Sequence of chain 1.A:
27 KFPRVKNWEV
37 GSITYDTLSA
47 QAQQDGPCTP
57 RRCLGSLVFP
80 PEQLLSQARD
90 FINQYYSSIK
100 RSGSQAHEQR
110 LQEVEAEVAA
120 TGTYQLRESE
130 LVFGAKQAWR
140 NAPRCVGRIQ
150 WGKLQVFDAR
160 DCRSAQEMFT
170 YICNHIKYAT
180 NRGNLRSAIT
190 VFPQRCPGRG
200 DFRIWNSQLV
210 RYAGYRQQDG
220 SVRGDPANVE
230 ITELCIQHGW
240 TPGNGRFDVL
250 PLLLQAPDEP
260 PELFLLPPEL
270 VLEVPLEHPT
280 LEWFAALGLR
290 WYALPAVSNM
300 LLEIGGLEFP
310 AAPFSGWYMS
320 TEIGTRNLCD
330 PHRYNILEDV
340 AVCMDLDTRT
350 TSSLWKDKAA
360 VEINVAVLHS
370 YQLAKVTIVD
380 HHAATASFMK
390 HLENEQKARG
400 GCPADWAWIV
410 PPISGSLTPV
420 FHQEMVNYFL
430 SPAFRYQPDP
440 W

The protein below binds the small molecule below.
Small molecule (SMILES): Cc1cc(N)nc(C#CCN2CC(F)(F)C2)c1

Binding-site contacts:
Ligand atom C05 contacts residue VAL296 of chain 1.A at 3.6 Å (hydrophobic).
Ligand atom F15 contacts residue ARG210 of chain 1.A at 3.6 Å.
Ligand atom N02 contacts residue TYR317 of chain 1.A at 3.8 Å.
Ligand atom N02 contacts residue TRP316 of chain 1.A at 2.9 Å (h-bond).
Ligand atom C07 contacts residue PHE313 of chain 1.A at 3.4 Å (hydrophobic).
Ligand atom N11 contacts residue HEM1 of chain 1.E at 3.7 Å.
Ligand atom C02 contacts residue PRO294 of chain 1.A at 4.1 Å (hydrophobic).
Ligand atom C09 contacts residue HEM1 of chain 1.E at 3.6 Å.
Ligand atom C03 contacts residue PRO294 of chain 1.A at 4.0 Å (hydrophobic).
Ligand atom C09 contacts residue GLU321 of chain 1.A at 3.9 Å.
Ligand atom C14 contacts residue HEM1 of chain 1.E at 3.7 Å.
Ligand atom C08 contacts residue HEM1 of chain 1.E at 3.8 Å.
Ligand atom F16 contacts residue VAL296 of chain 1.A at 3.9 Å.
Ligand atom N02 contacts residue GLU321 of chain 1.A at 2.6 Å (salt-bridge).
Ligand atom C13 contacts residue GLN207 of chain 1.A at 4.0 Å.
Ligand atom F15 contacts residue GLN207 of chain 1.A at 3.8 Å.
Ligand atom N02 contacts residue MET318 of chain 1.A at 4.0 Å.
Ligand atom C07 contacts residue HEM1 of chain 1.E at 3.3 Å.
Ligand atom C02 contacts residue HEM1 of chain 1.E at 3.5 Å.
Ligand atom N01 contacts residue GLU321 of chain 1.A at 2.7 Å (salt-bridge).
Ligand atom C06 contacts residue GLU321 of chain 1.A at 3.5 Å.
Ligand atom C07 contacts residue GLY315 of chain 1.A at 3.8 Å.
Ligand atom C06 contacts residue HEM1 of chain 1.E at 4.0 Å.
Ligand atom N02 contacts residue HEM1 of chain 1.E at 3.1 Å.
Ligand atom C07 contacts residue SER314 of chain 1.A at 4.0 Å.
Ligand atom C10 contacts residue HEM1 of chain 1.E at 2.9 Å.
Ligand atom C08 contacts residue GLU321 of chain 1.A at 3.5 Å.
Ligand atom F15 contacts residue SER206 of chain 1.A at 3.5 Å.
Ligand atom N01 contacts residue HEM1 of chain 1.E at 3.7 Å.
Ligand atom C03 contacts residue TRP316 of chain 1.A at 3.9 Å (hydrophobic).
Ligand atom F16 contacts residue SER206 of chain 1.A at 3.8 Å.
Ligand atom C08 contacts residue VAL296 of chain 1.A at 3.8 Å (hydrophobic).
Ligand atom C04 contacts residue HEM1 of chain 1.E at 3.7 Å.
Ligand atom C12 contacts residue GLN207 of chain 1.A at 3.1 Å.
Ligand atom C07 contacts residue PRO294 of chain 1.A at 4.0 Å (hydrophobic).
Ligand atom C02 contacts residue TRP316 of chain 1.A at 3.8 Å (hydrophobic).
Ligand atom C12 contacts residue VAL296 of chain 1.A at 3.8 Å (hydrophobic).
Ligand atom C09 contacts residue VAL296 of chain 1.A at 3.7 Å (hydrophobic).
Ligand atom C02 contacts residue GLU321 of chain 1.A at 3.4 Å.
Ligand atom C03 contacts residue HEM1 of chain 1.E at 3.0 Å.